Binding-site contacts:
Ligand atom C5B contacts residue TYR147 of chain 8.A at 3.9 Å (hydrophobic).
Ligand atom C5A contacts residue MET146 of chain 8.A at 3.7 Å (hydrophobic).
Ligand atom C6B contacts residue ILE125 of chain 8.A at 3.6 Å (hydrophobic).
Ligand atom C31 contacts residue MET195 of chain 8.A at 3.5 Å (hydrophobic).
Ligand atom C2A contacts residue ILE220 of chain 8.A at 3.8 Å (hydrophobic).
Ligand atom N3A contacts residue LEU127 of chain 8.A at 4.1 Å.
Ligand atom O1 contacts residue MET217 of chain 8.A at 4.2 Å.
Ligand atom C3 contacts residue LEU103 of chain 8.A at 4.1 Å (hydrophobic).
Ligand atom C5B contacts residue ILE125 of chain 8.A at 3.9 Å (hydrophobic).
Ligand atom C6B contacts residue ILE184 of chain 8.A at 4.1 Å (hydrophobic).
Ligand atom C3B contacts residue ILE220 of chain 8.A at 4.2 Å (hydrophobic).
Ligand atom C4B contacts residue ILE125 of chain 8.A at 3.9 Å (hydrophobic).
Ligand atom C1B contacts residue ILE125 of chain 8.A at 3.1 Å (hydrophobic).
Ligand atom N2 contacts residue ASN215 of chain 8.A at 3.7 Å.
Ligand atom CL2 contacts residue ILE184 of chain 8.A at 3.9 Å.
Ligand atom CL2 contacts residue TYR147 of chain 8.A at 3.4 Å.
Ligand atom C4 contacts residue LEU103 of chain 8.A at 3.4 Å (hydrophobic).
Ligand atom C5 contacts residue LEU103 of chain 8.A at 3.8 Å (hydrophobic).
Ligand atom C4B contacts residue ILE220 of chain 8.A at 4.0 Å (hydrophobic).
Ligand atom C4A contacts residue ILE220 of chain 8.A at 4.1 Å (hydrophobic).
Ligand atom C4C contacts residue MET217 of chain 8.A at 4.2 Å (hydrophobic).
Ligand atom C4A contacts residue TYR145 of chain 8.A at 3.3 Å (hydrophobic).
Ligand atom C3B contacts residue ILE125 of chain 8.A at 3.5 Å (hydrophobic).
Ligand atom C1C contacts residue LEU103 of chain 8.A at 4.1 Å (hydrophobic).
Ligand atom C5A contacts residue TYR147 of chain 8.A at 4.1 Å (hydrophobic).
Ligand atom CL1 contacts residue ILE125 of chain 8.A at 3.5 Å.
Ligand atom CL2 contacts residue LEU187 of chain 8.A at 3.9 Å.
Ligand atom C5A contacts residue ILE220 of chain 8.A at 3.9 Å (hydrophobic).
Ligand atom C5A contacts residue TYR145 of chain 8.A at 3.8 Å (hydrophobic).
Ligand atom N2 contacts residue THR102 of chain 8.A at 4.2 Å.
Ligand atom O1A contacts residue ILE220 of chain 8.A at 3.6 Å.
Ligand atom O1B contacts residue ILE125 of chain 8.A at 3.5 Å.
Ligand atom C2B contacts residue ILE125 of chain 8.A at 3.1 Å (hydrophobic).
Ligand atom C31 contacts residue GLN104 of chain 8.A at 3.6 Å.
Ligand atom O1A contacts residue TYR147 of chain 8.A at 4.0 Å.
Ligand atom CL1 contacts residue ILE239 of chain 8.A at 3.8 Å.
Ligand atom C2A contacts residue PHE182 of chain 8.A at 4.2 Å (hydrophobic).
Ligand atom N3A contacts residue PHE182 of chain 8.A at 4.0 Å.
Ligand atom C4A contacts residue LEU127 of chain 8.A at 4.0 Å (hydrophobic).
Ligand atom C2C contacts residue MET217 of chain 8.A at 3.7 Å (hydrophobic).

A protein and the small-molecule ligand that binds it are described below.
Small molecule (SMILES): Cc1cc(CCCCCOc2c(Cl)cc(C3=NCCO3)cc2Cl)on1

Sequence of chain 8.A:
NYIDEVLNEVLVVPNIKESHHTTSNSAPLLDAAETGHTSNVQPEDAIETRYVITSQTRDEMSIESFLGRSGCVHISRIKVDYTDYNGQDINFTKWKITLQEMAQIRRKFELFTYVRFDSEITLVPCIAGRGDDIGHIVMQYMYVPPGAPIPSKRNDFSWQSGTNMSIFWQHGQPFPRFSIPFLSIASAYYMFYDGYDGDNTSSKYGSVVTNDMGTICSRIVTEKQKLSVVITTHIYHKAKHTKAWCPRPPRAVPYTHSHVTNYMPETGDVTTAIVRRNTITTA